Binding-site contacts:
Ligand atom O6 contacts residue THR352 of chain 1.A at 3.6 Å.
Ligand atom O2P contacts residue THR352 of chain 1.A at 3.3 Å (h-bond).
Ligand atom C2 contacts residue ARG385 of chain 1.A at 4.1 Å.
Ligand atom C4 contacts residue THR352 of chain 1.A at 4.0 Å.
Ligand atom P contacts residue HIS348 of chain 1.A at 3.9 Å.
Ligand atom O1P contacts residue ARG385 of chain 1.A at 3.4 Å (salt-bridge).
Ligand atom C5 contacts residue ARG385 of chain 1.A at 4.0 Å.
Ligand atom O1P contacts residue ARG351 of chain 1.A at 4.0 Å.
Ligand atom C6 contacts residue HIS348 of chain 1.A at 3.9 Å.
Ligand atom O1P contacts residue PRO350 of chain 1.A at 4.1 Å.
Ligand atom P contacts residue ARG388 of chain 1.A at 3.8 Å.
Ligand atom P contacts residue ARG385 of chain 1.A at 3.7 Å.
Ligand atom P contacts residue THR352 of chain 1.A at 3.5 Å.
Ligand atom C1 contacts residue ASN271 of chain 1.A at 3.4 Å.
Ligand atom O6 contacts residue ARG388 of chain 1.A at 4.1 Å.
Ligand atom O5 contacts residue ARG385 of chain 1.A at 3.0 Å (salt-bridge).
Ligand atom O1 contacts residue ASN271 of chain 1.A at 3.1 Å (h-bond).
Ligand atom O1P contacts residue GLY355 of chain 1.A at 3.4 Å.
Ligand atom C5 contacts residue ASN271 of chain 1.A at 3.8 Å.
Ligand atom O3P contacts residue ARG388 of chain 1.A at 2.9 Å (salt-bridge).
Ligand atom O1 contacts residue LYS273 of chain 1.A at 4.1 Å.
Ligand atom O2P contacts residue PRO350 of chain 1.A at 3.8 Å.
Ligand atom P contacts residue ARG351 of chain 1.A at 3.9 Å.
Ligand atom C6 contacts residue ARG385 of chain 1.A at 3.8 Å.
Ligand atom O1P contacts residue THR352 of chain 1.A at 2.2 Å (h-bond).
Ligand atom O3P contacts residue PRO350 of chain 1.A at 3.7 Å.
Ligand atom O1P contacts residue ARG388 of chain 1.A at 3.5 Å (salt-bridge).
Ligand atom C6 contacts residue GLU270 of chain 1.A at 3.6 Å.
Ligand atom O2P contacts residue HIS348 of chain 1.A at 3.9 Å.
Ligand atom O3P contacts residue GLU270 of chain 1.A at 4.0 Å.
Ligand atom O2P contacts residue ARG351 of chain 1.A at 2.9 Å (salt-bridge).
Ligand atom P contacts residue PRO350 of chain 1.A at 4.1 Å.
Ligand atom O2 contacts residue LEU236 of chain 1.A at 4.1 Å.
Ligand atom C1 contacts residue ARG385 of chain 1.A at 3.6 Å.
Ligand atom O3P contacts residue ARG385 of chain 1.A at 4.3 Å.
Ligand atom O5 contacts residue ASN271 of chain 1.A at 3.4 Å (h-bond).
Ligand atom C6 contacts residue ARG388 of chain 1.A at 4.3 Å.
Ligand atom O1 contacts residue LEU236 of chain 1.A at 3.4 Å.
Ligand atom O6 contacts residue ARG385 of chain 1.A at 2.9 Å (salt-bridge).
Ligand atom O3P contacts residue HIS348 of chain 1.A at 2.9 Å (h-bond).

A protein and the small-molecule ligand that binds it are described below.
Small molecule (SMILES): O=P(O)(O)OC[C@H]1O[C@H](O)[C@H](O)[C@@H](O)[C@@H]1O

Sequence of chain 1.A:
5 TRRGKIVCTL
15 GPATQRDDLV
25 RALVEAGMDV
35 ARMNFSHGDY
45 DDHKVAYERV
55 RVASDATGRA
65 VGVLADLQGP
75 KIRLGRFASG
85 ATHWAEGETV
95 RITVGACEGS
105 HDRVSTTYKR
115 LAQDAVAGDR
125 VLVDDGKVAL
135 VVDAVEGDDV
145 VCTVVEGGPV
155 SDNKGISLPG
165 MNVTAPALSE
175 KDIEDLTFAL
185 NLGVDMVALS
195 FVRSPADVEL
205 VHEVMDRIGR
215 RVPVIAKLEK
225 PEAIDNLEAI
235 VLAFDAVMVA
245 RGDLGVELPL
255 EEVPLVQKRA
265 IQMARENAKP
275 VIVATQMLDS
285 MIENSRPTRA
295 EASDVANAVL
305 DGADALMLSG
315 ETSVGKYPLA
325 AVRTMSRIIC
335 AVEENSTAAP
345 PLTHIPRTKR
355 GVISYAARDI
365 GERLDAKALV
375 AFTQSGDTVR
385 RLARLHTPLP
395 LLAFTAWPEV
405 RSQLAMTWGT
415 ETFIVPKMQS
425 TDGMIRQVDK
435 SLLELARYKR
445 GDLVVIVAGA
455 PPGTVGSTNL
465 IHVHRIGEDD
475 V